Sequence of chain 2.A:
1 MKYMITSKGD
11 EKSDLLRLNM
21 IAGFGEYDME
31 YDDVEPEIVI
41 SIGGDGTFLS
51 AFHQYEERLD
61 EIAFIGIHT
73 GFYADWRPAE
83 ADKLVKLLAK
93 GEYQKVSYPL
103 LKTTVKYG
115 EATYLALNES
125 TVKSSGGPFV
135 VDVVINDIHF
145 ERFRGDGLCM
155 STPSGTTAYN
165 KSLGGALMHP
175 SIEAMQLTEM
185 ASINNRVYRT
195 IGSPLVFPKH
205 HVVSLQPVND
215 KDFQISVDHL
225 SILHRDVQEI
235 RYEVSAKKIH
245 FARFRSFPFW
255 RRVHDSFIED

Binding-site contacts:
Ligand atom C8 contacts residue ILE187 of chain 3.A at 3.5 Å (hydrophobic).
Ligand atom C13 contacts residue ASP45 of chain 2.A at 3.7 Å.
Ligand atom O7 contacts residue GLU123 of chain 2.A at 2.8 Å (salt-bridge).
Ligand atom N3 contacts residue TYR163 of chain 2.A at 3.5 Å.
Ligand atom O1 contacts residue ALA162 of chain 2.A at 3.3 Å.
Ligand atom C16 contacts residue ALA162 of chain 2.A at 3.6 Å (hydrophobic).
Ligand atom C18 contacts residue THR161 of chain 2.A at 3.0 Å.
Ligand atom O1 contacts residue TYR163 of chain 2.A at 3.4 Å (h-bond).
Ligand atom N11 contacts residue ASN122 of chain 2.A at 2.9 Å (h-bond).
Ligand atom N4 contacts residue SER166 of chain 2.A at 3.0 Å (h-bond).
Ligand atom C17 contacts residue THR161 of chain 2.A at 3.7 Å.
Ligand atom N11 contacts residue TYR75 of chain 2.A at 3.3 Å (h-bond).
Ligand atom C18 contacts residue PHE74 of chain 2.A at 3.6 Å (hydrophobic).
Ligand atom O7 contacts residue ASN122 of chain 2.A at 3.1 Å (h-bond).
Ligand atom C17 contacts residue PHE74 of chain 2.A at 3.7 Å (hydrophobic).
Ligand atom N7 contacts residue ASN122 of chain 2.A at 3.0 Å (h-bond).
Ligand atom C2 contacts residue GLU123 of chain 2.A at 3.4 Å.
Ligand atom C21 contacts residue ASP45 of chain 2.A at 3.7 Å.
Ligand atom N9 contacts residue THR161 of chain 2.A at 3.7 Å.
Ligand atom N3 contacts residue ASP150 of chain 3.A at 2.8 Å (salt-bridge).
Ligand atom C7 contacts residue TYR163 of chain 2.A at 3.5 Å (hydrophobic).
Ligand atom N10 contacts residue ASP45 of chain 2.A at 3.5 Å (salt-bridge).
Ligand atom C8 contacts residue SER166 of chain 2.A at 3.1 Å.
Ligand atom N8 contacts residue THR161 of chain 2.A at 2.6 Å (h-bond).
Ligand atom C14 contacts residue ASP45 of chain 2.A at 3.5 Å.
Ligand atom C15 contacts residue ASP45 of chain 2.A at 3.7 Å.
Ligand atom N3 contacts residue ALA185 of chain 3.A at 3.0 Å (h-bond).
Ligand atom C6 contacts residue TYR163 of chain 2.A at 3.5 Å (hydrophobic).
Ligand atom C12 contacts residue GLY46 of chain 2.A at 3.6 Å.
Ligand atom N4 contacts residue ILE187 of chain 3.A at 3.2 Å.
Ligand atom C17 contacts residue ALA162 of chain 2.A at 3.6 Å (hydrophobic).
Ligand atom N4 contacts residue ALA185 of chain 3.A at 3.5 Å (h-bond).
Ligand atom O1 contacts residue ASN122 of chain 2.A at 3.3 Å (h-bond).
Ligand atom N8 contacts residue PHE74 of chain 2.A at 3.3 Å.
Ligand atom N5 contacts residue TYR163 of chain 2.A at 3.6 Å.
Ligand atom O3 contacts residue ASP45 of chain 2.A at 2.7 Å (salt-bridge).
Ligand atom N11 contacts residue SER158 of chain 2.A at 3.2 Å (h-bond).
Ligand atom C1 contacts residue GLU123 of chain 2.A at 3.3 Å.
Ligand atom C1 contacts residue TYR163 of chain 2.A at 3.7 Å (hydrophobic).
Ligand atom O1 contacts residue GLU123 of chain 2.A at 2.5 Å (salt-bridge).

Sequence of chain 3.A:
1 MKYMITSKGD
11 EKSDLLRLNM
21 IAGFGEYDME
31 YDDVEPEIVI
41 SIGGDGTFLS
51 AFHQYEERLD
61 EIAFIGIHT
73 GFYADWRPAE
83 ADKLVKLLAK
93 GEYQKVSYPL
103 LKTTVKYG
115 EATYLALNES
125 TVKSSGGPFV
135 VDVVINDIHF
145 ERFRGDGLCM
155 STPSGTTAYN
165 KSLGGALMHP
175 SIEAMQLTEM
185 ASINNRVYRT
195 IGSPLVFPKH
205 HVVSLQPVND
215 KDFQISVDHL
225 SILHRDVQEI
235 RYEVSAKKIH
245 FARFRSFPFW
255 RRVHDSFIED

A small-molecule ligand and the protein it binds are described below.
Small molecule (SMILES): Nc1ncnc2c1ncn2[C@@H]1O[C@H](CNCCC#Cc2nc3c(N)ncnc3n2[C@@H]2O[C@H](CO)[C@@H](O)[C@H]2O)[C@@H](O)[C@H]1O